Sequence of chain 1.A:
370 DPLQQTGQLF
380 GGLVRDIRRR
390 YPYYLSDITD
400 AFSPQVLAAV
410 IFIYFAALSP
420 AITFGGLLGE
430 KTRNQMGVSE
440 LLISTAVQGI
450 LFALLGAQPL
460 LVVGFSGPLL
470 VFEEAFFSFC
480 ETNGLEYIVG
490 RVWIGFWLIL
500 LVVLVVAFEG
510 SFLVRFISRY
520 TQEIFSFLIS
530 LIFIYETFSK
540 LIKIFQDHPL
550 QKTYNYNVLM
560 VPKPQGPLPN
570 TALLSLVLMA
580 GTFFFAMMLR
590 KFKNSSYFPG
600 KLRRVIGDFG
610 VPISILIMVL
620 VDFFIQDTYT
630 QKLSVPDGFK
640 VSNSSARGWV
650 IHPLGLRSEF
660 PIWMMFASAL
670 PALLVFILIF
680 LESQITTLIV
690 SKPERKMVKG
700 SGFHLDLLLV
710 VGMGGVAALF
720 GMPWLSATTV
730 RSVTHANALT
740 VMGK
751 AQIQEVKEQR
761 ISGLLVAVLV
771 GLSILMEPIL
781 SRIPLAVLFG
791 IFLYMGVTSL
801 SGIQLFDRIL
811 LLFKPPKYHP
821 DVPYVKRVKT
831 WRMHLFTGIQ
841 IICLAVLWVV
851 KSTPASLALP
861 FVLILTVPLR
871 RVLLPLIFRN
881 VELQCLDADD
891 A

Binding-site contacts:
Ligand atom C11 contacts residue PHE379 of chain 1.A at 3.6 Å (hydrophobic).
Ligand atom C24 contacts residue VAL502 of chain 1.A at 3.6 Å (hydrophobic).
Ligand atom C6 contacts residue VAL383 of chain 1.A at 3.7 Å (hydrophobic).
Ligand atom C1 contacts residue PHE379 of chain 1.A at 4.2 Å (hydrophobic).
Ligand atom C14 contacts residue LEU382 of chain 1.A at 4.1 Å (hydrophobic).
Ligand atom C23 contacts residue VAL502 of chain 1.A at 3.6 Å (hydrophobic).
Ligand atom C22 contacts residue VAL502 of chain 1.A at 4.1 Å (hydrophobic).
Ligand atom C12 contacts residue PHE379 of chain 1.A at 3.8 Å (hydrophobic).
Ligand atom C4 contacts residue VAL383 of chain 1.A at 4.2 Å (hydrophobic).
Ligand atom C17 contacts residue LEU382 of chain 1.A at 4.3 Å (hydrophobic).
Ligand atom C5 contacts residue VAL383 of chain 1.A at 4.0 Å (hydrophobic).
Ligand atom C2 contacts residue GLN377 of chain 1.A at 4.0 Å.
Ligand atom C1 contacts residue LEU378 of chain 1.A at 3.9 Å (hydrophobic).
Ligand atom C3 contacts residue GLN377 of chain 1.A at 4.0 Å.
Ligand atom O1 contacts residue GLN377 of chain 1.A at 4.2 Å.
Ligand atom C3 contacts residue VAL383 of chain 1.A at 4.2 Å (hydrophobic).
Ligand atom C16 contacts residue LEU382 of chain 1.A at 4.0 Å (hydrophobic).
Ligand atom C2 contacts residue LEU378 of chain 1.A at 4.1 Å (hydrophobic).
Ligand atom C15 contacts residue LEU382 of chain 1.A at 4.2 Å (hydrophobic).
Ligand atom C7 contacts residue VAL383 of chain 1.A at 4.2 Å (hydrophobic).
Ligand atom C9 contacts residue PHE379 of chain 1.A at 4.2 Å (hydrophobic).

This protein binds this small molecule.
Small molecule (SMILES): CC(C)CCC[C@@H](C)[C@H]1CC[C@H]2[C@@H]3CC=C4C[C@@H](O)CC[C@]4(C)[C@H]3CC[C@]12C